Binding-site contacts:
Ligand atom C4 contacts residue ASP86 of chain 1.B at 3.3 Å.
Ligand atom O6 contacts residue GLY220 of chain 1.B at 3.0 Å (h-bond).
Ligand atom O4 contacts residue GLN222 of chain 1.B at 2.6 Å (h-bond).
Ligand atom O4 contacts residue GLY102 of chain 1.B at 2.6 Å (h-bond).
Ligand atom O4 contacts residue GLY106 of chain 1.B at 3.5 Å (h-bond).
Ligand atom C8 contacts residue SER45 of chain 1.B at 2.9 Å.
Ligand atom O2 contacts residue ALA134 of chain 1.B at 3.3 Å.
Ligand atom O3 contacts residue GLN222 of chain 1.B at 3.6 Å.
Ligand atom C6 contacts residue LEU107 of chain 1.B at 3.6 Å (hydrophobic).
Ligand atom O3 contacts residue PHE132 of chain 1.B at 3.5 Å.
Ligand atom O6 contacts residue ASN83 of chain 1.B at 2.7 Å (h-bond).
Ligand atom C6 contacts residue ASP86 of chain 1.B at 3.6 Å.
Ligand atom O7 contacts residue GLY220 of chain 1.B at 3.4 Å.
Ligand atom O4 contacts residue ASP86 of chain 1.B at 2.5 Å (salt-bridge).
Ligand atom C6 contacts residue GLU221 of chain 1.B at 3.4 Å.
Ligand atom O7 contacts residue SER45 of chain 1.B at 3.4 Å (h-bond).
Ligand atom C6 contacts residue PHE132 of chain 1.B at 3.6 Å (hydrophobic).
Ligand atom O6 contacts residue GLU221 of chain 1.B at 3.0 Å (salt-bridge).
Ligand atom C4 contacts residue GLN222 of chain 1.B at 3.6 Å.
Ligand atom C2 contacts residue ASP136 of chain 1.B at 3.3 Å.
Ligand atom O6 contacts residue ASP86 of chain 1.B at 2.8 Å (salt-bridge).
Ligand atom O5 contacts residue ASN83 of chain 1.B at 2.8 Å (h-bond).
Ligand atom C2 contacts residue ASN83 of chain 1.B at 3.4 Å.
Ligand atom C6 contacts residue GLN222 of chain 1.B at 3.5 Å.
Ligand atom O4 contacts residue GLU221 of chain 1.B at 3.6 Å.
Ligand atom C7 contacts residue SER45 of chain 1.B at 3.6 Å.
Ligand atom O3 contacts residue ASN83 of chain 1.B at 2.8 Å (h-bond).
Ligand atom O6 contacts residue GLN222 of chain 1.B at 3.0 Å (h-bond).
Ligand atom C6 contacts residue ASN83 of chain 1.B at 3.3 Å.
Ligand atom O2 contacts residue SER137 of chain 1.B at 2.7 Å (h-bond).
Ligand atom O4 contacts residue ASN138 of chain 1.B at 2.9 Å (h-bond).
Ligand atom O3 contacts residue GLY106 of chain 1.B at 2.8 Å (h-bond).
Ligand atom C4 contacts residue GLY102 of chain 1.B at 3.4 Å.
Ligand atom O5 contacts residue SER137 of chain 1.B at 3.5 Å.
Ligand atom O2 contacts residue ASP136 of chain 1.B at 2.6 Å (salt-bridge).
Ligand atom O5 contacts residue GLU221 of chain 1.B at 3.0 Å (salt-bridge).
Ligand atom C6 contacts residue ASP136 of chain 1.B at 3.6 Å.
Ligand atom O4 contacts residue PHE132 of chain 1.B at 3.1 Å.
Ligand atom O6 contacts residue ASP136 of chain 1.B at 2.7 Å (salt-bridge).
Ligand atom O2 contacts residue ASN83 of chain 1.B at 3.4 Å (h-bond).

This small molecule binds to this protein.
Small molecule (SMILES): CC(=O)N[C@H]1[C@H](O[C@@H]2[C@@H](OC[C@H]3O[C@H](O)[C@@H](O)[C@@H](O[C@H]4O[C@H](CO)[C@@H](O)[C@H](O)[C@@H]4O[C@@H]4O[C@H](CO)[C@@H](O)[C@H](O)[C@H]4NC(C)=O)[C@@H]3O)O[C@H](CO)[C@@H](O)[C@@H]2O)O[C@H](CO)[C@@H](O)[C@@H]1O

Sequence of chain 1.B:
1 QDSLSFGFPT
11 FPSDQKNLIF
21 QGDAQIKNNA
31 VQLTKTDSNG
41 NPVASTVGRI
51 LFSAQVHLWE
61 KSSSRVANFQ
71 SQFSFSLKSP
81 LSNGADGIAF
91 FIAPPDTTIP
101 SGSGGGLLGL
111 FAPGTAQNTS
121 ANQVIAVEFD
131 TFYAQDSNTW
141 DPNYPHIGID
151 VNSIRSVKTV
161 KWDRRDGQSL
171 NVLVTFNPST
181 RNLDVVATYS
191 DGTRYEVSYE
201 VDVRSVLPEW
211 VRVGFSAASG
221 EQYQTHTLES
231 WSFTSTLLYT